Sequence of chain 2.A:
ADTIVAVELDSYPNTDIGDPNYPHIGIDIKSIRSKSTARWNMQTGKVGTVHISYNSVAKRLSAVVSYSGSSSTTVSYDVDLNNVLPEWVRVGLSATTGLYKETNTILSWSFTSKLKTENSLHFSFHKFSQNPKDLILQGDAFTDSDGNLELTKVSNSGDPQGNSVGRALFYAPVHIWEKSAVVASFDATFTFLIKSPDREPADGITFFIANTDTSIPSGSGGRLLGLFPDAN

Sequence of chain 3.A:
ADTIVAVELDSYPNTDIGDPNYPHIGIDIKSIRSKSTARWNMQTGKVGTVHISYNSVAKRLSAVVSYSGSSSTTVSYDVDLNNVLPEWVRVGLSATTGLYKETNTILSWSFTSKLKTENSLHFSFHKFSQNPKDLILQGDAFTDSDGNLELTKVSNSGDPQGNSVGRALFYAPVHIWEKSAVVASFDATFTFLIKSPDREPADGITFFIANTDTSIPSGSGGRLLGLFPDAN

This protein binds this small molecule.
Small molecule (SMILES): C=C[C@@H]([NH3+])C(=O)[O-]

Binding-site contacts:
Ligand atom CAE contacts residue HIS180 of chain 2.A at 3.6 Å.
Ligand atom CAE contacts residue SER113 of chain 2.A at 2.9 Å.
Ligand atom CAE contacts residue LEU126 of chain 2.A at 3.9 Å (hydrophobic).
Ligand atom CAE contacts residue VAL179 of chain 2.A at 3.9 Å (hydrophobic).
Ligand atom CAA contacts residue SER113 of chain 2.A at 3.0 Å.
Ligand atom CAG contacts residue HIS180 of chain 2.A at 3.1 Å.
Ligand atom NAB contacts residue ASP139 of chain 3.A at 3.6 Å.
Ligand atom NAB contacts residue VAL179 of chain 2.A at 3.4 Å.
Ligand atom OAC contacts residue TRP88 of chain 2.A at 4.1 Å.
Ligand atom OAC contacts residue HIS180 of chain 2.A at 3.8 Å.
Ligand atom OAD contacts residue PHE130 of chain 3.A at 4.3 Å.
Ligand atom CAG contacts residue SER113 of chain 2.A at 4.2 Å.
Ligand atom OAC contacts residue PHE130 of chain 3.A at 3.5 Å.
Ligand atom CAG contacts residue VAL179 of chain 2.A at 4.2 Å (hydrophobic).
Ligand atom NAB contacts residue TRP88 of chain 2.A at 4.2 Å.
Ligand atom CAF contacts residue SER125 of chain 2.A at 4.2 Å.
Ligand atom NAB contacts residue PRO178 of chain 2.A at 3.7 Å.
Ligand atom OAD contacts residue ASN124 of chain 2.A at 3.2 Å.
Ligand atom CAF contacts residue HIS180 of chain 2.A at 3.9 Å.
Ligand atom OAD contacts residue SER125 of chain 2.A at 3.0 Å (h-bond).
Ligand atom OAC contacts residue ASP139 of chain 3.A at 2.9 Å (salt-bridge).
Ligand atom OAD contacts residue LEU126 of chain 2.A at 4.2 Å.
Ligand atom CAA contacts residue LYS114 of chain 2.A at 3.9 Å.
Ligand atom CAE contacts residue SER125 of chain 2.A at 4.1 Å.
Ligand atom CAF contacts residue ASN124 of chain 2.A at 4.0 Å.
Ligand atom NAB contacts residue HIS180 of chain 2.A at 2.9 Å (h-bond).
Ligand atom CAF contacts residue PHE130 of chain 3.A at 4.2 Å (hydrophobic).
Ligand atom NAB contacts residue SER113 of chain 2.A at 4.4 Å.
Ligand atom CAA contacts residue LEU115 of chain 2.A at 3.9 Å (hydrophobic).
Ligand atom OAC contacts residue ASN124 of chain 2.A at 4.1 Å.
Ligand atom CAF contacts residue ASP139 of chain 3.A at 3.8 Å.
Ligand atom NAB contacts residue LEU126 of chain 2.A at 4.1 Å.
Ligand atom CAG contacts residue ASP139 of chain 3.A at 4.2 Å.
Ligand atom OAD contacts residue SER129 of chain 3.A at 4.3 Å.
Ligand atom CAA contacts residue VAL179 of chain 2.A at 4.2 Å (hydrophobic).
Ligand atom CAA contacts residue HIS180 of chain 2.A at 2.9 Å.